Binding-site contacts:
Ligand atom C07 contacts residue LEU17 of chain 1.A at 3.7 Å (hydrophobic).
Ligand atom C20 contacts residue GLY18 of chain 1.A at 3.5 Å.
Ligand atom C07 contacts residue GLY94 of chain 1.A at 3.8 Å.
Ligand atom C10 contacts residue GLY94 of chain 1.A at 3.6 Å.
Ligand atom C12 contacts residue LEU17 of chain 1.A at 3.9 Å (hydrophobic).
Ligand atom C21 contacts residue VAL25 of chain 1.A at 3.8 Å (hydrophobic).
Ligand atom C13 contacts residue VAL25 of chain 1.A at 3.7 Å (hydrophobic).
Ligand atom C11 contacts residue ARG98 of chain 1.A at 3.6 Å.
Ligand atom N03 contacts residue TYR90 of chain 1.A at 3.8 Å.
Ligand atom O25 contacts residue ARG98 of chain 1.A at 3.2 Å (salt-bridge).
Ligand atom C12 contacts residue LEU141 of chain 1.A at 3.7 Å (hydrophobic).
Ligand atom C08 contacts residue TYR90 of chain 1.A at 3.8 Å (hydrophobic).
Ligand atom N03 contacts residue ALA91 of chain 1.A at 3.0 Å (h-bond).
Ligand atom N04 contacts residue VAL25 of chain 1.A at 3.4 Å.
Ligand atom O26 contacts residue ARG98 of chain 1.A at 3.5 Å (salt-bridge).
Ligand atom N03 contacts residue LEU141 of chain 1.A at 3.9 Å.
Ligand atom C13 contacts residue LEU141 of chain 1.A at 3.6 Å (hydrophobic).
Ligand atom N01 contacts residue ALA91 of chain 1.A at 2.6 Å (h-bond).
Ligand atom C15 contacts residue ALA91 of chain 1.A at 3.7 Å (hydrophobic).
Ligand atom C09 contacts residue ALA91 of chain 1.A at 3.2 Å (hydrophobic).
Ligand atom C07 contacts residue ARG15 of chain 1.A at 3.6 Å.
Ligand atom C15 contacts residue LEU141 of chain 1.A at 3.6 Å (hydrophobic).
Ligand atom O01 contacts residue GLY18 of chain 1.A at 3.7 Å.
Ligand atom C09 contacts residue GLY94 of chain 1.A at 3.7 Å.
Ligand atom O26 contacts residue ARG15 of chain 1.A at 2.8 Å (salt-bridge).
Ligand atom C14 contacts residue LEU141 of chain 1.A at 3.5 Å (hydrophobic).
Ligand atom C12 contacts residue ALA91 of chain 1.A at 3.6 Å (hydrophobic).
Ligand atom N02 contacts residue LEU141 of chain 1.A at 3.5 Å.
Ligand atom C15 contacts residue GLU89 of chain 1.A at 3.4 Å.
Ligand atom C19 contacts residue THR95 of chain 1.A at 3.9 Å.
Ligand atom C08 contacts residue LEU17 of chain 1.A at 3.8 Å (hydrophobic).
Ligand atom C05 contacts residue GLY94 of chain 1.A at 3.6 Å.
Ligand atom C06 contacts residue GLY94 of chain 1.A at 3.7 Å.
Ligand atom C15 contacts residue ALA38 of chain 1.A at 3.6 Å (hydrophobic).
Ligand atom C16 contacts residue VAL25 of chain 1.A at 3.9 Å (hydrophobic).
Ligand atom C21 contacts residue LEU17 of chain 1.A at 3.8 Å (hydrophobic).
Ligand atom C20 contacts residue LEU17 of chain 1.A at 3.5 Å (hydrophobic).
Ligand atom C08 contacts residue GLY94 of chain 1.A at 3.7 Å.
Ligand atom C05 contacts residue LEU17 of chain 1.A at 3.8 Å (hydrophobic).
Ligand atom C08 contacts residue ALA91 of chain 1.A at 3.2 Å (hydrophobic).

Sequence of chain 1.A:
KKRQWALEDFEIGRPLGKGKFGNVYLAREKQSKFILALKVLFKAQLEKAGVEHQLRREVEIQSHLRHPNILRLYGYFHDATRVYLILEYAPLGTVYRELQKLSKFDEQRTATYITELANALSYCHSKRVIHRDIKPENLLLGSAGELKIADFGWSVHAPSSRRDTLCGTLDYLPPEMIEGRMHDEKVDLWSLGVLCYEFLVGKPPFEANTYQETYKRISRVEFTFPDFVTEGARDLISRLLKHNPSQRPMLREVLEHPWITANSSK

A protein and the small-molecule ligand that binds it are described below.
Small molecule (SMILES): O=C(O)c1ccc(Nc2ccnc(Nc3ccc(C(=O)O)cc3)n2)cc1